Sequence of chain 7.A:
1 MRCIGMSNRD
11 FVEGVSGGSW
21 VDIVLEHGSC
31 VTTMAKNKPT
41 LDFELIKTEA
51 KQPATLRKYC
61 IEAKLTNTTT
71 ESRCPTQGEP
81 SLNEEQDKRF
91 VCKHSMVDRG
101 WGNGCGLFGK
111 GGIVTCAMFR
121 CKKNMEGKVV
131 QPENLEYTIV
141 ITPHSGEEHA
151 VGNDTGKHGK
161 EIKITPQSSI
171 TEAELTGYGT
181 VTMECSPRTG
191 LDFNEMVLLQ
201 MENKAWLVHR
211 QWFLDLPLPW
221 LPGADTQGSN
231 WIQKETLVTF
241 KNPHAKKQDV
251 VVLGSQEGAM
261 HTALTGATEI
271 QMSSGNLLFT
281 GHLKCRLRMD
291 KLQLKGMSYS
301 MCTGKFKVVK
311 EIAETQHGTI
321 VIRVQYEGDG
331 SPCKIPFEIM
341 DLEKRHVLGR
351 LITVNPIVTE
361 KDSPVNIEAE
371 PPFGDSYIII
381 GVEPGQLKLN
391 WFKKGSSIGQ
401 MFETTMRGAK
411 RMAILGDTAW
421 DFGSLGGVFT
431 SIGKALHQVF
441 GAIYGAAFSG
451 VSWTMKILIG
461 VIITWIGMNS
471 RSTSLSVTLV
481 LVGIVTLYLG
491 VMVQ

A small-molecule ligand and the protein it binds are described below.
Small molecule (SMILES): CC(=O)N[C@@H]1[C@@H](O)[C@H](O)[C@@H](CO)O[C@H]1O

Binding-site contacts:
Ligand atom C8 contacts residue PHE90 of chain 7.A at 4.0 Å (hydrophobic).
Ligand atom C8 contacts residue ASN67 of chain 7.A at 4.0 Å.
Ligand atom C3 contacts residue ASN67 of chain 7.A at 3.8 Å.
Ligand atom O7 contacts residue ASN67 of chain 7.A at 3.0 Å (h-bond).
Ligand atom C2 contacts residue ASN67 of chain 7.A at 2.5 Å.
Ligand atom C7 contacts residue MET118 of chain 7.A at 4.0 Å (hydrophobic).
Ligand atom C4 contacts residue ASN67 of chain 7.A at 4.2 Å.
Ligand atom N2 contacts residue ASN67 of chain 7.A at 2.9 Å (h-bond).
Ligand atom O5 contacts residue ASN67 of chain 7.A at 2.4 Å (h-bond).
Ligand atom C1 contacts residue ASN67 of chain 7.A at 1.4 Å.
Ligand atom C7 contacts residue ASN67 of chain 7.A at 3.2 Å.
Ligand atom C5 contacts residue ASN67 of chain 7.A at 3.7 Å.
Ligand atom O7 contacts residue MET118 of chain 7.A at 3.5 Å.
Ligand atom C8 contacts residue MET118 of chain 7.A at 3.8 Å (hydrophobic).